Sequence of chain 1.C:
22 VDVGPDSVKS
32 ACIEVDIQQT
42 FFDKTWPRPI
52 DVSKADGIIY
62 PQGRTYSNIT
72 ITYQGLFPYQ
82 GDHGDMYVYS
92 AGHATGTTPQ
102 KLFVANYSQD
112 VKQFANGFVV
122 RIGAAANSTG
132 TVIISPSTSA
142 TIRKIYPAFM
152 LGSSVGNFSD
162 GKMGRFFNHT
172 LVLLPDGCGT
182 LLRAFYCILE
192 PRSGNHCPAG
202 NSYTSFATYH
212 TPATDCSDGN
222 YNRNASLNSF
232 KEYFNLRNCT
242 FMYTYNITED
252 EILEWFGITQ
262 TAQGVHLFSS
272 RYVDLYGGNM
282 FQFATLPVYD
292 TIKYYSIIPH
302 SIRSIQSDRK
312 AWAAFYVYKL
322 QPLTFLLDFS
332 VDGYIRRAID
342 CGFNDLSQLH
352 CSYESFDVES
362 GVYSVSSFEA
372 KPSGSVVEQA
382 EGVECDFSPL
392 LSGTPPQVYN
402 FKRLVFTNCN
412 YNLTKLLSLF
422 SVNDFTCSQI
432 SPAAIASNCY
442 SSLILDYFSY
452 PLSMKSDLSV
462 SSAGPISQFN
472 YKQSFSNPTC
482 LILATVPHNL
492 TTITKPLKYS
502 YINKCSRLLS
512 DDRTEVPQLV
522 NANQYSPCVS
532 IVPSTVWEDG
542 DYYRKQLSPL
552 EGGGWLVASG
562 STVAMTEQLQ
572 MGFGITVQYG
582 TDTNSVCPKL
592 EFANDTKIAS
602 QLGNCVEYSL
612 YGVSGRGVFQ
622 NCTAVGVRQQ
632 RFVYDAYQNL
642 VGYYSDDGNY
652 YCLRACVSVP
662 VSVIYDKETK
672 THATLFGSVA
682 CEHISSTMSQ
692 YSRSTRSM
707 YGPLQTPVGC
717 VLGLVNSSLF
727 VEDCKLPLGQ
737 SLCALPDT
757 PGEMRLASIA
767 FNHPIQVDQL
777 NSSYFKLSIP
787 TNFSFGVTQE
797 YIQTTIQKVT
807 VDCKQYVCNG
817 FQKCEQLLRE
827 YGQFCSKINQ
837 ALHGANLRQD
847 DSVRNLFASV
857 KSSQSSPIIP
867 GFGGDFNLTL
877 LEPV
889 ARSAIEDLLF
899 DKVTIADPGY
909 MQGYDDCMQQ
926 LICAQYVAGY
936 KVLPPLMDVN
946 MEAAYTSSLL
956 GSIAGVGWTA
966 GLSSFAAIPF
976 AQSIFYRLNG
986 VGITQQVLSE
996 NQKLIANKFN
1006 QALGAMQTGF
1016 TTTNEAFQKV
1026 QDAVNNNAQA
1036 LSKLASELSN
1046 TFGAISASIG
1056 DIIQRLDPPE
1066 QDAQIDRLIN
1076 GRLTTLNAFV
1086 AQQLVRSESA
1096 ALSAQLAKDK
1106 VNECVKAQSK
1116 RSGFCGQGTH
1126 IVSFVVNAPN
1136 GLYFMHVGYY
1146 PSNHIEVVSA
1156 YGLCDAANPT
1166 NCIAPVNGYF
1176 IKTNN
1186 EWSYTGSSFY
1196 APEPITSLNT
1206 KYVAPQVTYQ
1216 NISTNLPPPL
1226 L

This protein binds this small molecule.
Small molecule (SMILES): CC(=O)N[C@H]1[C@H](O[C@H]2[C@H](O)[C@@H](NC(C)=O)CO[C@@H]2CO)O[C@H](CO)[C@@H](O)[C@@H]1O

Binding-site contacts:
Ligand atom O7 contacts residue ASN1005 of chain 1.C at 4.4 Å.
Ligand atom C7 contacts residue ASN873 of chain 1.C at 3.2 Å.
Ligand atom O5 contacts residue LEU876 of chain 1.C at 4.0 Å.
Ligand atom C5 contacts residue ASN873 of chain 1.C at 3.7 Å.
Ligand atom O7 contacts residue ASN873 of chain 1.C at 3.2 Å (h-bond).
Ligand atom C8 contacts residue GLN1012 of chain 1.C at 3.4 Å.
Ligand atom C4 contacts residue ASN873 of chain 1.C at 4.2 Å.
Ligand atom C3 contacts residue ASN873 of chain 1.C at 3.8 Å.
Ligand atom C6 contacts residue LEU876 of chain 1.C at 3.7 Å (hydrophobic).
Ligand atom O5 contacts residue THR875 of chain 1.C at 4.4 Å.
Ligand atom C5 contacts residue LEU876 of chain 1.C at 3.9 Å (hydrophobic).
Ligand atom O5 contacts residue ASN873 of chain 1.C at 2.4 Å (h-bond).
Ligand atom C3 contacts residue THR875 of chain 1.C at 4.1 Å.
Ligand atom C2 contacts residue ASN873 of chain 1.C at 2.5 Å.
Ligand atom C8 contacts residue ASN873 of chain 1.C at 4.0 Å.
Ligand atom C1 contacts residue ASN873 of chain 1.C at 1.4 Å.
Ligand atom C2 contacts residue THR875 of chain 1.C at 4.3 Å.
Ligand atom N2 contacts residue THR875 of chain 1.C at 4.4 Å.
Ligand atom N2 contacts residue ASN873 of chain 1.C at 2.9 Å (h-bond).
Ligand atom C1 contacts residue THR875 of chain 1.C at 3.8 Å.
Ligand atom C5 contacts residue THR875 of chain 1.C at 4.2 Å.